A small-molecule ligand and the protein it binds are described below.
Small molecule (SMILES): CC(=O)N[C@@H]1[C@@H](O)[C@H](O)[C@@H](CO)O[C@H]1O

Binding-site contacts:
Ligand atom C3 contacts residue ASN288 of chain 1.A at 3.8 Å.
Ligand atom C1 contacts residue GLU284 of chain 1.A at 4.4 Å.
Ligand atom C3 contacts residue GLU284 of chain 1.A at 3.7 Å.
Ligand atom C7 contacts residue ASN288 of chain 1.A at 3.4 Å.
Ligand atom O6 contacts residue ASN288 of chain 1.A at 4.2 Å.
Ligand atom O7 contacts residue ASN288 of chain 1.A at 3.2 Å (h-bond).
Ligand atom C8 contacts residue GLU284 of chain 1.A at 3.6 Å.
Ligand atom N2 contacts residue GLU284 of chain 1.A at 3.0 Å (salt-bridge).
Ligand atom C7 contacts residue GLU284 of chain 1.A at 3.9 Å.
Ligand atom C8 contacts residue HIS281 of chain 1.A at 3.5 Å.
Ligand atom C2 contacts residue ASN288 of chain 1.A at 2.5 Å.
Ligand atom C1 contacts residue ASN288 of chain 1.A at 1.4 Å.
Ligand atom C2 contacts residue GLU284 of chain 1.A at 3.9 Å.
Ligand atom C8 contacts residue VAL285 of chain 1.A at 4.0 Å (hydrophobic).
Ligand atom C5 contacts residue ASN288 of chain 1.A at 3.6 Å.
Ligand atom N2 contacts residue ASN288 of chain 1.A at 3.1 Å (h-bond).
Ligand atom O5 contacts residue ASN288 of chain 1.A at 2.3 Å (h-bond).
Ligand atom C4 contacts residue ASN288 of chain 1.A at 4.1 Å.
Ligand atom O3 contacts residue GLU284 of chain 1.A at 3.8 Å.

Sequence of chain 1.A:
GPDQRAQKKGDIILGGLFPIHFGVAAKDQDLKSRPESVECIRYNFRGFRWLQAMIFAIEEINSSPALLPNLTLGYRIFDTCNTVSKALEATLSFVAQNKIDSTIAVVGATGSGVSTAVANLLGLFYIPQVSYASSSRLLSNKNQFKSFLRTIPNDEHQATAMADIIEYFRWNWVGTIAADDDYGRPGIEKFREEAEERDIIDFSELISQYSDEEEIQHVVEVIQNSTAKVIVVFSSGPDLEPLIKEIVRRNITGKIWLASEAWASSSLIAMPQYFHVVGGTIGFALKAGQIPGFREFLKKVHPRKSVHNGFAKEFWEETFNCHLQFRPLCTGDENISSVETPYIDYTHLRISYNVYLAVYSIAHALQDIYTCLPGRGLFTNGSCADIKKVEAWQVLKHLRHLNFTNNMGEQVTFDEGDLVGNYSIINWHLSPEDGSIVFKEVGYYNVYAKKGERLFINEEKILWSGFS